A protein and the small-molecule ligand that binds it are described below.
Small molecule (SMILES): CO[C@@H]1[C@H](O)[C@H](n2cnc3c(=O)nc(N)[nH]c32)O[C@H]1COP(=O)(O)OP(=O)(O)OP(=O)(O)O

Binding-site contacts:
Ligand atom O31 contacts residue ARG721 of chain 1.IA at 3.7 Å.
Ligand atom C06 contacts residue ARG460 of chain 1.HA at 3.7 Å.
Ligand atom O05 contacts residue G2L9 of chain 1.J at 3.3 Å.
Ligand atom N09 contacts residue G2L9 of chain 1.J at 3.7 Å.
Ligand atom C10 contacts residue G2L9 of chain 1.J at 3.3 Å.
Ligand atom N16 contacts residue THR854 of chain 1.HA at 4.0 Å.
Ligand atom O32 contacts residue ARG721 of chain 1.IA at 3.4 Å (salt-bridge).
Ligand atom O29 contacts residue ASP497 of chain 1.HA at 3.3 Å (salt-bridge).
Ligand atom N11 contacts residue G2L9 of chain 1.J at 3.6 Å.
Ligand atom O24 contacts residue TYR724 of chain 1.IA at 4.0 Å.
Ligand atom O23 contacts residue TYR724 of chain 1.IA at 3.9 Å.
Ligand atom O33 contacts residue ASP495 of chain 1.HA at 3.3 Å (salt-bridge).
Ligand atom C04 contacts residue G2L9 of chain 1.J at 3.9 Å.
Ligand atom O33 contacts residue ASP792 of chain 1.IA at 3.1 Å (salt-bridge).
Ligand atom P30 contacts residue ARG975 of chain 1.IA at 3.1 Å.
Ligand atom O29 contacts residue ASP495 of chain 1.HA at 3.7 Å.
Ligand atom N16 contacts residue G2L9 of chain 1.J at 3.5 Å (h-bond).
Ligand atom O28 contacts residue ARG721 of chain 1.IA at 3.6 Å.
Ligand atom O29 contacts residue ARG975 of chain 1.IA at 3.9 Å.
Ligand atom C17 contacts residue G2L9 of chain 1.J at 3.3 Å.
Ligand atom O27 contacts residue ARG721 of chain 1.IA at 3.7 Å.
Ligand atom C12 contacts residue G2L9 of chain 1.J at 3.6 Å.
Ligand atom P30 contacts residue ASP495 of chain 1.HA at 4.1 Å.
Ligand atom P30 contacts residue ASP497 of chain 1.HA at 2.9 Å.
Ligand atom C13 contacts residue G2L9 of chain 1.J at 3.8 Å.
Ligand atom C15 contacts residue G2L9 of chain 1.J at 3.8 Å.
Ligand atom O33 contacts residue ASP497 of chain 1.HA at 1.9 Å (salt-bridge).
Ligand atom C20 contacts residue G2L9 of chain 1.J at 4.0 Å.
Ligand atom P30 contacts residue ASP792 of chain 1.IA at 3.8 Å.
Ligand atom O32 contacts residue ASP792 of chain 1.IA at 3.2 Å (salt-bridge).
Ligand atom O32 contacts residue ARG975 of chain 1.IA at 2.2 Å (salt-bridge).
Ligand atom O33 contacts residue ARG975 of chain 1.IA at 3.3 Å (salt-bridge).
Ligand atom C06 contacts residue G2L9 of chain 1.J at 3.7 Å.
Ligand atom O31 contacts residue LYS942 of chain 1.IA at 2.7 Å.
Ligand atom P26 contacts residue ARG721 of chain 1.IA at 4.0 Å.
Ligand atom N14 contacts residue G2L9 of chain 1.J at 3.8 Å.
Ligand atom O31 contacts residue ASP497 of chain 1.HA at 3.1 Å (salt-bridge).
Ligand atom C03 contacts residue G2L9 of chain 1.J at 3.8 Å.
Ligand atom O18 contacts residue G2L9 of chain 1.J at 3.0 Å (h-bond).
Ligand atom O27 contacts residue TYR724 of chain 1.IA at 3.9 Å.

Sequence of chain 1.HA:
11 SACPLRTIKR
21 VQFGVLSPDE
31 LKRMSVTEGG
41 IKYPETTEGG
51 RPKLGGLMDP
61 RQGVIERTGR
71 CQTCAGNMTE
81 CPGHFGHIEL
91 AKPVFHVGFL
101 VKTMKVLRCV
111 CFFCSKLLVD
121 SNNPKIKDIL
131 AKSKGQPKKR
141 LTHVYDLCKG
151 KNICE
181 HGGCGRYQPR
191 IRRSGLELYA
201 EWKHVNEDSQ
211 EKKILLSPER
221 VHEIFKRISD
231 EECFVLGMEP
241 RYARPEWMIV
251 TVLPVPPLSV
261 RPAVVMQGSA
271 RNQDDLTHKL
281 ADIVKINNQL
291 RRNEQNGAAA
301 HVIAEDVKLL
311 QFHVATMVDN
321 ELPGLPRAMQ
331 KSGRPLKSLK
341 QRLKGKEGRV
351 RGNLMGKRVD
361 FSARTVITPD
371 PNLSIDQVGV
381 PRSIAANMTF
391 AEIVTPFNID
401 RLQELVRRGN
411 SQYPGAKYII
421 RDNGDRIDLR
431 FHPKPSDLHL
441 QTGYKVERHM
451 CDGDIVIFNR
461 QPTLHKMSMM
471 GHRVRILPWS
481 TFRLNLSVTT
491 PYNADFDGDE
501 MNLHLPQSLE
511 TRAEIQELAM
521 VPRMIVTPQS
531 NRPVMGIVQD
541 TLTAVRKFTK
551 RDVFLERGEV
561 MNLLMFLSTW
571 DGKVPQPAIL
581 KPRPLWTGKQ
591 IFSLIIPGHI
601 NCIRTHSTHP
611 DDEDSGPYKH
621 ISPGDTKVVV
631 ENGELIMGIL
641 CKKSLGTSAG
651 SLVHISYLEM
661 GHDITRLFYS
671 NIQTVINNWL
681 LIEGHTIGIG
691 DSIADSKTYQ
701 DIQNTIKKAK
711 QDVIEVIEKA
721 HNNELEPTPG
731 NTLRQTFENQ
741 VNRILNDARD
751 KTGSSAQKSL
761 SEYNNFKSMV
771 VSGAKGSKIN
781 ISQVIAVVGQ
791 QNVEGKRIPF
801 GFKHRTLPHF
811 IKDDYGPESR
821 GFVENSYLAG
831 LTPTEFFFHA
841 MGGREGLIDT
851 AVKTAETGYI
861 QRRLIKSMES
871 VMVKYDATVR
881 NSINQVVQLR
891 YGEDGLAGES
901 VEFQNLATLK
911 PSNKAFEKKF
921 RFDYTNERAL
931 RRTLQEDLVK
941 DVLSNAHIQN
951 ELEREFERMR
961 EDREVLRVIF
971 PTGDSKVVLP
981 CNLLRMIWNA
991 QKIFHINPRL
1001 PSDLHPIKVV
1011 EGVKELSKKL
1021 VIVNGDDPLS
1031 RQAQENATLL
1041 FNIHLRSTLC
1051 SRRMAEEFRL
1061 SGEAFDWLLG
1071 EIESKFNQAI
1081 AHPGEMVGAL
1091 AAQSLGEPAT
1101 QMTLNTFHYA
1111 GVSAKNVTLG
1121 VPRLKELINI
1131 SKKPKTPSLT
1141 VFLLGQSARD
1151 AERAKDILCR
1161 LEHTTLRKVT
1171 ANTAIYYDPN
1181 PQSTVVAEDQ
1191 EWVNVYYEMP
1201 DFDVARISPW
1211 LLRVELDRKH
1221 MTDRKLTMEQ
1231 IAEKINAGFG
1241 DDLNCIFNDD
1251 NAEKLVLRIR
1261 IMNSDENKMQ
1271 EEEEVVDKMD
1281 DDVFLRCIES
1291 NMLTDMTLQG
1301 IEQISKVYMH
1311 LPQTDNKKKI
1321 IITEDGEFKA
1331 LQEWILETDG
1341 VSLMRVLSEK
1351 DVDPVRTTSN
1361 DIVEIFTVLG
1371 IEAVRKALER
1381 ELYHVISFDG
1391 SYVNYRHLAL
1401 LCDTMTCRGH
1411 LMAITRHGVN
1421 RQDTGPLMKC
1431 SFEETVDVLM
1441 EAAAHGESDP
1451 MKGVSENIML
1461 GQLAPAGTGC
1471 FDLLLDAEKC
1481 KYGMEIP

Sequence of chain 1.IA:
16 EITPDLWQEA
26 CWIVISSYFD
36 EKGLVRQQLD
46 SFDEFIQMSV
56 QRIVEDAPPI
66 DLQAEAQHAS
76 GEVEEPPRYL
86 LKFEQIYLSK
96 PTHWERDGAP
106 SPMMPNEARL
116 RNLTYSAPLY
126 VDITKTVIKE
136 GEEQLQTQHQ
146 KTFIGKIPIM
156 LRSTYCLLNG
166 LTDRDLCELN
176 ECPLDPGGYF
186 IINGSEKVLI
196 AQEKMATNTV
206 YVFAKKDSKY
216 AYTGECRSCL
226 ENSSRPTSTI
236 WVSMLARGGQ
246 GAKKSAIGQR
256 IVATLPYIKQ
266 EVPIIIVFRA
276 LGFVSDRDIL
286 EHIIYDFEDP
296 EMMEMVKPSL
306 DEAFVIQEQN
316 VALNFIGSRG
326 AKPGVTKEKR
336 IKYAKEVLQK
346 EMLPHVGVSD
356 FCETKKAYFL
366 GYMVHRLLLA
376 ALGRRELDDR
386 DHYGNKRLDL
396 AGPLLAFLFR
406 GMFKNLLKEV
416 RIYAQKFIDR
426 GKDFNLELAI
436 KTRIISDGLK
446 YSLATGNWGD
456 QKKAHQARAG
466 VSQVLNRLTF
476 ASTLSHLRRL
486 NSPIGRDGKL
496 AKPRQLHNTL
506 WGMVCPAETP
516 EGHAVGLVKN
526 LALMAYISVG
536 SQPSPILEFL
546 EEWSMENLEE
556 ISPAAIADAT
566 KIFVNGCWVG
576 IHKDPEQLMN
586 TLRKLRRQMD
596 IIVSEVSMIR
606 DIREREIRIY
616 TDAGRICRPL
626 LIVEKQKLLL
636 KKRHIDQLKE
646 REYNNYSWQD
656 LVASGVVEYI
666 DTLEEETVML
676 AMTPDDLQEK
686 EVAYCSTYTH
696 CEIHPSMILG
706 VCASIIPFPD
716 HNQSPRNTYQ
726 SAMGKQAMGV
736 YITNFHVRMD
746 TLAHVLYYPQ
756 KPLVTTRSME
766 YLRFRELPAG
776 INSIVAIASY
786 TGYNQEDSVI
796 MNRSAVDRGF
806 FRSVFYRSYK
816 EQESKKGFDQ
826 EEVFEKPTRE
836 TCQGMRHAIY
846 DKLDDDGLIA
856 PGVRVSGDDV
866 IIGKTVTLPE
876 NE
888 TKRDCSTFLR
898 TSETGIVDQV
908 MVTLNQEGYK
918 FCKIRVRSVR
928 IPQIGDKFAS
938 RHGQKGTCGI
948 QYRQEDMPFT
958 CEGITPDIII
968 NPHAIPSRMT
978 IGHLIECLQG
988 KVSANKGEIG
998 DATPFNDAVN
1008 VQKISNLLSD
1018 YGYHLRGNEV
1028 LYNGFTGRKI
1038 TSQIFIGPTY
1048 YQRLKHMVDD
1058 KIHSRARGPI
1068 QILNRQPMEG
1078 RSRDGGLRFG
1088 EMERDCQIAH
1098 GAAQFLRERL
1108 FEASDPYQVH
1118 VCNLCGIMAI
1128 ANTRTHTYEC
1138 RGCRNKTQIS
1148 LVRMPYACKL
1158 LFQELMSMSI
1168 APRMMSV